Sequence of chain 7.X:
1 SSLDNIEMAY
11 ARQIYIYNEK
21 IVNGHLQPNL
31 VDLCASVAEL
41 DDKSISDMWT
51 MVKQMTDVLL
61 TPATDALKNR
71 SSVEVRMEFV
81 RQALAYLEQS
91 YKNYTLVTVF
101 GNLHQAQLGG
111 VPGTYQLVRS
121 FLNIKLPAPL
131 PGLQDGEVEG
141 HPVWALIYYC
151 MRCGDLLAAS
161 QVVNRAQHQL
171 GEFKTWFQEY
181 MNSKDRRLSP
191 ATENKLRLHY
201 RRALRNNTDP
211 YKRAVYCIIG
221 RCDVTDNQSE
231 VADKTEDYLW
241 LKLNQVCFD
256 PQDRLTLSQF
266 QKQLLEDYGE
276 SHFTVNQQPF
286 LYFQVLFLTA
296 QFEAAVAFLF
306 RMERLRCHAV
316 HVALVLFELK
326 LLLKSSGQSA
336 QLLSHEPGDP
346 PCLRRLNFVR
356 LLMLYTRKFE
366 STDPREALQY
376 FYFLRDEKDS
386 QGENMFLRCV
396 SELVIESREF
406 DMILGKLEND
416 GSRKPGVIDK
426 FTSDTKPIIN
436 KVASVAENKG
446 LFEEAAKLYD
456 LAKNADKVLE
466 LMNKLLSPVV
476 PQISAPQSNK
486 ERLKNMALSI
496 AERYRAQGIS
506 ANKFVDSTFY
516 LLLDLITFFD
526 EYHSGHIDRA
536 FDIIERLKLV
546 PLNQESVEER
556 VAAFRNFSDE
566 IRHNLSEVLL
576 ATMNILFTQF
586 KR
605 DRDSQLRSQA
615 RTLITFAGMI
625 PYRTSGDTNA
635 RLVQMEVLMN

This protein binds this small molecule.
Small molecule (SMILES): CC[C@H](C)[C@H](NC(=O)[C@H](CO)NC(=O)[C@H](CCCN=C(N)N)NC(=O)[C@@H](NC(=O)[C@@H]1CCCN1C(=O)[C@@H]1CCCN1C(=O)[C@H](C)N)C(C)C)C(=O)N[C@H](C=O)Cc1ccc(O)cc1

Binding-site contacts:
Ligand atom CG2 contacts residue HIS277 of chain 7.X at 3.3 Å.
Ligand atom CB contacts residue HIS277 of chain 7.X at 3.7 Å.
Ligand atom C contacts residue LEU286 of chain 7.X at 3.8 Å (hydrophobic).
Ligand atom CG2 contacts residue PHE278 of chain 7.X at 3.7 Å (hydrophobic).
Ligand atom O contacts residue LYS234 of chain 7.X at 3.6 Å.
Ligand atom CG2 contacts residue LEU286 of chain 7.X at 3.7 Å (hydrophobic).
Ligand atom N contacts residue ASN227 of chain 7.X at 3.0 Å (h-bond).
Ligand atom CD contacts residue HIS277 of chain 7.X at 3.9 Å.
Ligand atom O contacts residue TYR94 of chain 7.X at 2.9 Å.
Ligand atom C contacts residue THR235 of chain 7.X at 3.6 Å.
Ligand atom O contacts residue THR235 of chain 7.X at 3.0 Å (h-bond).
Ligand atom N contacts residue TYR273 of chain 7.X at 3.9 Å.
Ligand atom CG2 contacts residue ASN281 of chain 7.X at 3.6 Å.
Ligand atom C contacts residue THR235 of chain 7.X at 3.6 Å.
Ligand atom CA contacts residue THR235 of chain 7.X at 3.6 Å.
Ligand atom C contacts residue ASN281 of chain 7.X at 3.8 Å.
Ligand atom O contacts residue THR235 of chain 7.X at 3.1 Å (h-bond).
Ligand atom CD1 contacts residue TYR94 of chain 7.X at 3.5 Å (hydrophobic).
Ligand atom CG2 contacts residue GLU236 of chain 7.X at 3.3 Å.
Ligand atom CG1 contacts residue VAL280 of chain 7.X at 4.0 Å (hydrophobic).
Ligand atom CG1 contacts residue TYR94 of chain 7.X at 3.8 Å (hydrophobic).
Ligand atom CD1 contacts residue TYR91 of chain 7.X at 3.9 Å (hydrophobic).
Ligand atom CG contacts residue TYR273 of chain 7.X at 3.6 Å (hydrophobic).
Ligand atom C contacts residue TYR94 of chain 7.X at 4.0 Å (hydrophobic).
Ligand atom CB contacts residue TYR238 of chain 7.X at 3.6 Å (hydrophobic).
Ligand atom CD contacts residue TYR273 of chain 7.X at 3.3 Å (hydrophobic).
Ligand atom CA contacts residue ASN227 of chain 7.X at 3.7 Å.
Ligand atom CB contacts residue ASP233 of chain 7.X at 3.0 Å.
Ligand atom O contacts residue ASN281 of chain 7.X at 2.6 Å (h-bond).
Ligand atom O contacts residue ASN227 of chain 7.X at 3.6 Å.
Ligand atom N contacts residue THR235 of chain 7.X at 3.5 Å (h-bond).
Ligand atom CB contacts residue LEU286 of chain 7.X at 3.9 Å (hydrophobic).
Ligand atom N contacts residue THR235 of chain 7.X at 3.9 Å.
Ligand atom O contacts residue HIS277 of chain 7.X at 3.4 Å.
Ligand atom CG contacts residue ASP233 of chain 7.X at 3.0 Å.
Ligand atom C contacts residue ASN227 of chain 7.X at 3.5 Å.
Ligand atom CG contacts residue LYS234 of chain 7.X at 3.3 Å.
Ligand atom C contacts residue THR235 of chain 7.X at 3.6 Å.
Ligand atom CG contacts residue HIS277 of chain 7.X at 3.8 Å.
Ligand atom O contacts residue LEU286 of chain 7.X at 3.2 Å.